Sequence of chain 2.A:
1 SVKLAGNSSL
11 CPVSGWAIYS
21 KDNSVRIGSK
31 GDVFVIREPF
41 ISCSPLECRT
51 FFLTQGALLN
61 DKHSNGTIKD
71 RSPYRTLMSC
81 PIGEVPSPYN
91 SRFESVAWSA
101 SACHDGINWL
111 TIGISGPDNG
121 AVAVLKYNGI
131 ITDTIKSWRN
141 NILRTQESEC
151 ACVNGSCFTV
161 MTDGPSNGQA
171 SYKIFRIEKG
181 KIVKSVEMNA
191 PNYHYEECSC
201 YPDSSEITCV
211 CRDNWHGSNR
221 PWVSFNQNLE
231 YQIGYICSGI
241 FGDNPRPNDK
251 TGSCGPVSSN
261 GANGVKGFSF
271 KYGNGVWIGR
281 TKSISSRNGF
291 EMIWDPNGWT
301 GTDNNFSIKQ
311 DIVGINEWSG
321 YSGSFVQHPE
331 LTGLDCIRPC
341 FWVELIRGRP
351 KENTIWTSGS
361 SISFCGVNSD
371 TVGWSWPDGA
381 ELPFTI

Binding-site contacts:
Ligand atom C1 contacts residue THR67 of chain 2.A at 3.6 Å.
Ligand atom C2 contacts residue ASN65 of chain 2.A at 2.6 Å.
Ligand atom C3 contacts residue ASN65 of chain 2.A at 3.9 Å.
Ligand atom O5 contacts residue ASN65 of chain 2.A at 2.4 Å (h-bond).
Ligand atom O5 contacts residue THR67 of chain 2.A at 3.1 Å.
Ligand atom N2 contacts residue ASN65 of chain 2.A at 3.1 Å (h-bond).
Ligand atom C5 contacts residue THR67 of chain 2.A at 3.6 Å.
Ligand atom C4 contacts residue ASN65 of chain 2.A at 4.3 Å.
Ligand atom O7 contacts residue ASN65 of chain 2.A at 3.3 Å (h-bond).
Ligand atom C7 contacts residue ASN65 of chain 2.A at 3.4 Å.
Ligand atom C1 contacts residue ASN65 of chain 2.A at 1.5 Å.
Ligand atom C6 contacts residue THR67 of chain 2.A at 3.8 Å.
Ligand atom C5 contacts residue ASN65 of chain 2.A at 3.8 Å.
Ligand atom C8 contacts residue ILE355 of chain 2.A at 4.1 Å (hydrophobic).

The protein below binds the small molecule below.
Small molecule (SMILES): CC(=O)N[C@@H]1[C@@H](O)[C@H](O)[C@@H](CO)O[C@H]1O